Binding-site contacts:
Ligand atom C21 contacts residue ASP195 of chain 1.A at 4.5 Å.
Ligand atom C21 contacts residue ASP192 of chain 1.A at 4.0 Å.
Ligand atom C18 contacts residue PHE198 of chain 1.A at 3.7 Å (hydrophobic).
Ligand atom C7 contacts residue PHE197 of chain 1.A at 4.4 Å (hydrophobic).
Ligand atom C8 contacts residue PHE197 of chain 1.A at 4.0 Å (hydrophobic).
Ligand atom C18 contacts residue ASP195 of chain 1.A at 3.5 Å.
Ligand atom C20 contacts residue PHE191 of chain 1.A at 4.2 Å (hydrophobic).
Ligand atom C6 contacts residue ILE216 of chain 1.A at 4.1 Å (hydrophobic).
Ligand atom C20 contacts residue ASP192 of chain 1.A at 3.9 Å.
Ligand atom C15 contacts residue VAL218 of chain 1.A at 3.6 Å (hydrophobic).
Ligand atom C16 contacts residue PHE198 of chain 1.A at 4.2 Å (hydrophobic).
Ligand atom C11 contacts residue ASP195 of chain 1.A at 4.5 Å.
Ligand atom C12 contacts residue ASP195 of chain 1.A at 4.0 Å.
Ligand atom C19 contacts residue PHE197 of chain 1.A at 3.8 Å (hydrophobic).
Ligand atom O20 contacts residue ASP192 of chain 1.A at 3.0 Å (salt-bridge).
Ligand atom C16 contacts residue VAL218 of chain 1.A at 3.9 Å (hydrophobic).
Ligand atom C6 contacts residue PHE197 of chain 1.A at 4.1 Å (hydrophobic).
Ligand atom C15 contacts residue PHE198 of chain 1.A at 4.1 Å (hydrophobic).
Ligand atom C18 contacts residue PHE197 of chain 1.A at 3.7 Å (hydrophobic).
Ligand atom C15 contacts residue PHE197 of chain 1.A at 4.4 Å (hydrophobic).
Ligand atom O20 contacts residue PHE198 of chain 1.A at 3.5 Å.
Ligand atom C16 contacts residue PHE191 of chain 1.A at 3.7 Å (hydrophobic).
Ligand atom O20 contacts residue PHE191 of chain 1.A at 3.2 Å.
Ligand atom C20 contacts residue PHE198 of chain 1.A at 4.4 Å (hydrophobic).
Ligand atom O20 contacts residue ARG190 of chain 1.A at 4.3 Å.

This protein binds this small molecule.
Small molecule (SMILES): CC(=O)[C@H]1CC[C@H]2[C@@H]3CCC4=CC(=O)CC[C@]4(C)[C@H]3CC[C@]12C

Sequence of chain 1.A:
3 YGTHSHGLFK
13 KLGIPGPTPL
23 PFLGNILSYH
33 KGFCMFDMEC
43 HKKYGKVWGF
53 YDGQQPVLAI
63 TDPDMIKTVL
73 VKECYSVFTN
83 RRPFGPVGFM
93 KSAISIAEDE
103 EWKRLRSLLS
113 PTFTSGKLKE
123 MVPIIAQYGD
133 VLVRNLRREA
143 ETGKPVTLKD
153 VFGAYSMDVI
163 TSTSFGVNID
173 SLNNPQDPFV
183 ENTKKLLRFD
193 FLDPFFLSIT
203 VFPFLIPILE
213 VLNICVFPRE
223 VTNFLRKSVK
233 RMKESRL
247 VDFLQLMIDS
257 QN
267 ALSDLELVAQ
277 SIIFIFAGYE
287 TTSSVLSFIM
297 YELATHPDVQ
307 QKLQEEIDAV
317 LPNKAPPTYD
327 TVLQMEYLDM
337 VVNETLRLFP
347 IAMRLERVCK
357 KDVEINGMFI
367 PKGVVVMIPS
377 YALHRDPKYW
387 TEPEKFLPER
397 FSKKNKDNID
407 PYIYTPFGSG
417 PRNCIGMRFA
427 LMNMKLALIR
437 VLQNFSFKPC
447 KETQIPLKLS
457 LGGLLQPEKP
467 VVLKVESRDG